Binding-site contacts:
Ligand atom C2 contacts residue SER116 of chain 1.A at 4.0 Å.
Ligand atom O1P contacts residue SER212 of chain 1.A at 2.5 Å (h-bond).
Ligand atom O1P contacts residue HIS64 of chain 1.A at 4.1 Å.
Ligand atom P contacts residue ASN146 of chain 1.A at 3.5 Å.
Ligand atom O3P contacts residue MET213 of chain 1.A at 4.5 Å.
Ligand atom C1 contacts residue SER212 of chain 1.A at 3.3 Å.
Ligand atom C2 contacts residue LEU117 of chain 1.A at 3.7 Å (hydrophobic).
Ligand atom C2 contacts residue ALA143 of chain 1.A at 3.4 Å (hydrophobic).
Ligand atom O1P contacts residue ASN146 of chain 1.A at 3.7 Å.
Ligand atom C3 contacts residue ASN146 of chain 1.A at 3.6 Å.
Ligand atom O1P contacts residue SER116 of chain 1.A at 4.3 Å.
Ligand atom O2P contacts residue GLY210 of chain 1.A at 3.2 Å.
Ligand atom C2 contacts residue THR211 of chain 1.A at 4.0 Å.
Ligand atom C2 contacts residue GLY145 of chain 1.A at 4.5 Å.
Ligand atom C2 contacts residue SER212 of chain 1.A at 3.6 Å.
Ligand atom C1 contacts residue ALA143 of chain 1.A at 4.3 Å (hydrophobic).
Ligand atom O3P contacts residue HIS64 of chain 1.A at 2.7 Å (h-bond).
Ligand atom C1 contacts residue ASN146 of chain 1.A at 3.5 Å.
Ligand atom P contacts residue HIS64 of chain 1.A at 3.4 Å.
Ligand atom O2P contacts residue ASN146 of chain 1.A at 2.6 Å (h-bond).
Ligand atom O2P contacts residue SER212 of chain 1.A at 2.6 Å (h-bond).
Ligand atom P contacts residue SER212 of chain 1.A at 1.6 Å.
Ligand atom C1 contacts residue THR211 of chain 1.A at 3.8 Å.
Ligand atom O3P contacts residue ASN146 of chain 1.A at 4.1 Å.
Ligand atom O2P contacts residue THR211 of chain 1.A at 3.2 Å (h-bond).
Ligand atom O2P contacts residue SER209 of chain 1.A at 4.3 Å.
Ligand atom C3 contacts residue GLY145 of chain 1.A at 4.2 Å.
Ligand atom O3P contacts residue SER212 of chain 1.A at 2.3 Å (h-bond).
Ligand atom C2 contacts residue GLY118 of chain 1.A at 4.0 Å.

Sequence of chain 1.A:
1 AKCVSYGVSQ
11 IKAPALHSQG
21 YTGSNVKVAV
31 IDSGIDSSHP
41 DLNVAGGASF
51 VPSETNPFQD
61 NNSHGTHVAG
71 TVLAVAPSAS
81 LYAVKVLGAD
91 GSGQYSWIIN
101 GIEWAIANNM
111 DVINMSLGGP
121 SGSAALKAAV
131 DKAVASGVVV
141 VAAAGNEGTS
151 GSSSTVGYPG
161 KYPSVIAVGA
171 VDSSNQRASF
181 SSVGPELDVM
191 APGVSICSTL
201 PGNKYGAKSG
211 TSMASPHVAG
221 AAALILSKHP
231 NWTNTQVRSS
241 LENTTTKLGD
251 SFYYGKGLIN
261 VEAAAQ

A protein and the small-molecule ligand that binds it are described below.
Small molecule (SMILES): CC(C)O[PH](=O)OC(C)C